Binding-site contacts:
Ligand atom C2 contacts residue LEU40 of chain 1.A at 4.1 Å (hydrophobic).
Ligand atom C4 contacts residue LEU164 of chain 1.A at 3.8 Å (hydrophobic).
Ligand atom N1 contacts residue TYR113 of chain 1.A at 3.8 Å.
Ligand atom N3 contacts residue LEU164 of chain 1.A at 4.2 Å.
Ligand atom N1 contacts residue SER112 of chain 1.A at 3.8 Å.
Ligand atom N1 contacts residue LEU164 of chain 1.A at 4.0 Å.
Ligand atom N6 contacts residue ALA114 of chain 1.A at 4.2 Å.
Ligand atom N7 contacts residue VAL48 of chain 1.A at 4.0 Å.
Ligand atom C2 contacts residue ALA114 of chain 1.A at 3.5 Å (hydrophobic).
Ligand atom C5 contacts residue LEU164 of chain 1.A at 3.5 Å (hydrophobic).
Ligand atom C8 contacts residue VAL48 of chain 1.A at 3.9 Å (hydrophobic).
Ligand atom N9 contacts residue VAL48 of chain 1.A at 4.2 Å.
Ligand atom N3 contacts residue ALA114 of chain 1.A at 4.3 Å.
Ligand atom C4 contacts residue VAL48 of chain 1.A at 4.3 Å (hydrophobic).
Ligand atom C2 contacts residue TYR113 of chain 1.A at 3.9 Å (hydrophobic).
Ligand atom N6 contacts residue SER112 of chain 1.A at 2.7 Å (h-bond).
Ligand atom C4 contacts residue LEU40 of chain 1.A at 4.5 Å (hydrophobic).
Ligand atom N9 contacts residue LEU164 of chain 1.A at 4.3 Å.
Ligand atom C6 contacts residue ALA114 of chain 1.A at 4.0 Å (hydrophobic).
Ligand atom N6 contacts residue LEU111 of chain 1.A at 4.3 Å.
Ligand atom C5 contacts residue ALA61 of chain 1.A at 4.2 Å (hydrophobic).
Ligand atom C6 contacts residue LEU164 of chain 1.A at 3.6 Å (hydrophobic).
Ligand atom N1 contacts residue ALA114 of chain 1.A at 3.0 Å (h-bond).
Ligand atom N6 contacts residue LEU164 of chain 1.A at 4.1 Å.
Ligand atom N7 contacts residue LEU164 of chain 1.A at 3.9 Å.
Ligand atom N3 contacts residue LEU40 of chain 1.A at 4.0 Å.
Ligand atom C6 contacts residue ALA61 of chain 1.A at 3.6 Å (hydrophobic).
Ligand atom N1 contacts residue ALA61 of chain 1.A at 3.8 Å.
Ligand atom C2 contacts residue LEU164 of chain 1.A at 4.2 Å (hydrophobic).
Ligand atom C5 contacts residue VAL48 of chain 1.A at 4.2 Å (hydrophobic).
Ligand atom C6 contacts residue SER112 of chain 1.A at 3.6 Å.
Ligand atom C2 contacts residue ALA61 of chain 1.A at 4.5 Å (hydrophobic).
Ligand atom N6 contacts residue TYR113 of chain 1.A at 4.3 Å.
Ligand atom N6 contacts residue ALA61 of chain 1.A at 3.5 Å.
Ligand atom N6 contacts residue VAL95 of chain 1.A at 4.1 Å.
Ligand atom C8 contacts residue LEU164 of chain 1.A at 4.3 Å (hydrophobic).

Sequence of chain 1.A:
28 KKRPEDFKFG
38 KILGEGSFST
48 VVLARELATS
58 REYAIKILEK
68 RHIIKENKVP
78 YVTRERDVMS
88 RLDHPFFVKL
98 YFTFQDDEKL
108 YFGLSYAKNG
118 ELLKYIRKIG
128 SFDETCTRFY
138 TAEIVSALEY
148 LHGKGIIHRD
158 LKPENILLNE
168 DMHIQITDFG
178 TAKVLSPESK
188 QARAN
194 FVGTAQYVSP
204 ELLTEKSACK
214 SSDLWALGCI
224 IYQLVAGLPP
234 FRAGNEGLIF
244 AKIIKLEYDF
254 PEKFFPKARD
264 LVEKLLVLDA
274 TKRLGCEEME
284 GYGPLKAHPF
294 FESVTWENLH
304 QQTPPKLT

A protein and the small-molecule ligand that binds it are described below.
Small molecule (SMILES): Nc1ncnc2[nH]cnc12